Sequence of chain 34.C:
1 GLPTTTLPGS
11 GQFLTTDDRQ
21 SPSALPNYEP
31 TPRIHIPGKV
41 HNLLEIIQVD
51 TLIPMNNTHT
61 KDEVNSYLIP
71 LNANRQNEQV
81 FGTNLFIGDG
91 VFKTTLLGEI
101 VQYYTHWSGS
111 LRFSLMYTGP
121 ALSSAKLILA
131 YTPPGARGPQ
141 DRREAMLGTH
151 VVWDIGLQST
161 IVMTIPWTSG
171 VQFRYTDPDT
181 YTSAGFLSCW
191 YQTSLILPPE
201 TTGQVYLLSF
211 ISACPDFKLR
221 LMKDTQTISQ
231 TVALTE

A protein and the small-molecule ligand that binds it are described below.
Small molecule (SMILES): Cc1cc(CCCCCOc2ccc(C3=NCCO3)cc2)on1

Sequence of chain 34.A:
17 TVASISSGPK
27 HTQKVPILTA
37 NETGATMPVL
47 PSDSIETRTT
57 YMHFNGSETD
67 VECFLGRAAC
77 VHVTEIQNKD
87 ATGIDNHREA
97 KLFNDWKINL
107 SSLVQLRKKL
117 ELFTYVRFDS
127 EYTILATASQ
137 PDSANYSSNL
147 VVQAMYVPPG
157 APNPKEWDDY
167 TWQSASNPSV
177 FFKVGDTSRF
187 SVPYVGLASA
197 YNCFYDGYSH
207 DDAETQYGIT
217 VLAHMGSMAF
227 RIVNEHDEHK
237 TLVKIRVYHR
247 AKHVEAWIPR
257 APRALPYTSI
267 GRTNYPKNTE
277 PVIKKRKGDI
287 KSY

Binding-site contacts:
Ligand atom C2B contacts residue VAL188 of chain 34.A at 3.5 Å (hydrophobic).
Ligand atom C3B contacts residue TYR152 of chain 34.A at 3.7 Å (hydrophobic).
Ligand atom N2 contacts residue MET221 of chain 34.A at 3.4 Å (h-bond).
Ligand atom C6B contacts residue TYR128 of chain 34.A at 3.3 Å (hydrophobic).
Ligand atom C2A contacts residue TYR152 of chain 34.A at 3.6 Å (hydrophobic).
Ligand atom C5A contacts residue VAL176 of chain 34.A at 3.6 Å (hydrophobic).
Ligand atom N3A contacts residue TYR152 of chain 34.A at 3.5 Å.
Ligand atom C1B contacts residue ILE104 of chain 34.A at 4.0 Å (hydrophobic).
Ligand atom C4A contacts residue PRO174 of chain 34.A at 3.1 Å (hydrophobic).
Ligand atom C4C contacts residue VAL188 of chain 34.A at 3.7 Å (hydrophobic).
Ligand atom C1C contacts residue TYR128 of chain 34.A at 3.9 Å (hydrophobic).
Ligand atom C5A contacts residue ALA150 of chain 34.A at 4.0 Å (hydrophobic).
Ligand atom C1B contacts residue TYR128 of chain 34.A at 3.6 Å (hydrophobic).
Ligand atom C5C contacts residue VAL188 of chain 34.A at 4.1 Å (hydrophobic).
Ligand atom O1A contacts residue PHE186 of chain 34.A at 3.0 Å.
Ligand atom C5B contacts residue TYR128 of chain 34.A at 4.0 Å (hydrophobic).
Ligand atom N3A contacts residue PHE186 of chain 34.A at 4.0 Å.
Ligand atom N3A contacts residue PRO174 of chain 34.A at 3.7 Å.
Ligand atom C1C contacts residue LEU106 of chain 34.A at 4.0 Å (hydrophobic).
Ligand atom N3A contacts residue ALA24 of chain 34.C at 3.8 Å.
Ligand atom C5 contacts residue MET221 of chain 34.A at 3.6 Å (hydrophobic).
Ligand atom C4 contacts residue LEU106 of chain 34.A at 3.5 Å (hydrophobic).
Ligand atom C2C contacts residue MET221 of chain 34.A at 4.0 Å (hydrophobic).
Ligand atom C5A contacts residue PHE186 of chain 34.A at 3.5 Å (hydrophobic).
Ligand atom C4C contacts residue VAL191 of chain 34.A at 3.0 Å (hydrophobic).
Ligand atom C1C contacts residue MET221 of chain 34.A at 4.0 Å (hydrophobic).
Ligand atom O1B contacts residue TYR128 of chain 34.A at 3.4 Å (h-bond).
Ligand atom C3C contacts residue TYR128 of chain 34.A at 3.4 Å (hydrophobic).
Ligand atom C4B contacts residue PHE186 of chain 34.A at 3.6 Å (hydrophobic).
Ligand atom C2A contacts residue PHE186 of chain 34.A at 3.3 Å (hydrophobic).
Ligand atom O1 contacts residue MET221 of chain 34.A at 2.5 Å (h-bond).
Ligand atom C3B contacts residue VAL188 of chain 34.A at 3.8 Å (hydrophobic).
Ligand atom C6B contacts residue ILE104 of chain 34.A at 3.6 Å (hydrophobic).
Ligand atom C2C contacts residue TYR197 of chain 34.A at 3.7 Å (hydrophobic).
Ligand atom O1B contacts residue ILE104 of chain 34.A at 3.9 Å.
Ligand atom C5C contacts residue VAL191 of chain 34.A at 3.8 Å (hydrophobic).
Ligand atom C1B contacts residue VAL188 of chain 34.A at 3.8 Å (hydrophobic).
Ligand atom C5B contacts residue MET224 of chain 34.A at 3.8 Å (hydrophobic).
Ligand atom C5B contacts residue PHE186 of chain 34.A at 3.9 Å (hydrophobic).
Ligand atom C4B contacts residue TYR152 of chain 34.A at 3.8 Å (hydrophobic).